Sequence of chain 2.B:
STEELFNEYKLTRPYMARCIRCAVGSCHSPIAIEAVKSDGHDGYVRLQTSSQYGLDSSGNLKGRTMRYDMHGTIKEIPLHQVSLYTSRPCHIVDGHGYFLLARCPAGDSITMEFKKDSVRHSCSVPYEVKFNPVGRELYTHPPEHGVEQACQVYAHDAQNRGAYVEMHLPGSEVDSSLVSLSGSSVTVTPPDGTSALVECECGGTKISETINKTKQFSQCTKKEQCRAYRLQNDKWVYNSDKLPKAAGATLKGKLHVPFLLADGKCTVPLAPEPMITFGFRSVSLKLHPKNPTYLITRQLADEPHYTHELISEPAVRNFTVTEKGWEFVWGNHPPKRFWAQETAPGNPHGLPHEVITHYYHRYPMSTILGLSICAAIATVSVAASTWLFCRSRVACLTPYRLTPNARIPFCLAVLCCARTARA

A protein and the small-molecule ligand that binds it are described below.
Small molecule (SMILES): CC(=O)N[C@@H]1[C@@H](O)[C@H](O)[C@@H](CO)O[C@H]1O

Binding-site contacts:
Ligand atom C4 contacts residue ASN212 of chain 2.B at 4.2 Å.
Ligand atom C1 contacts residue ILE211 of chain 2.B at 4.1 Å (hydrophobic).
Ligand atom N2 contacts residue ILE211 of chain 2.B at 4.0 Å.
Ligand atom C5 contacts residue ASN212 of chain 2.B at 3.7 Å.
Ligand atom C2 contacts residue ASN212 of chain 2.B at 2.5 Å.
Ligand atom C7 contacts residue ASN212 of chain 2.B at 3.9 Å.
Ligand atom O5 contacts residue ASN212 of chain 2.B at 2.4 Å (h-bond).
Ligand atom C3 contacts residue ASN212 of chain 2.B at 3.8 Å.
Ligand atom N2 contacts residue ASN212 of chain 2.B at 2.9 Å (h-bond).
Ligand atom O6 contacts residue ASN212 of chain 2.B at 4.4 Å.
Ligand atom C1 contacts residue ASN212 of chain 2.B at 1.4 Å.
Ligand atom O7 contacts residue ASN212 of chain 2.B at 4.5 Å.